Binding-site contacts:
Ligand atom C2 contacts residue ASN210 of chain 1.C at 2.5 Å.
Ligand atom O6 contacts residue ALA234 of chain 1.C at 4.2 Å.
Ligand atom O7 contacts residue ASN210 of chain 1.C at 4.2 Å.
Ligand atom O5 contacts residue ASN210 of chain 1.C at 2.4 Å (h-bond).
Ligand atom C8 contacts residue THR185 of chain 1.C at 4.2 Å.
Ligand atom C7 contacts residue ASN210 of chain 1.C at 3.7 Å.
Ligand atom O7 contacts residue LYS186 of chain 1.C at 4.0 Å.
Ligand atom C7 contacts residue LYS186 of chain 1.C at 4.5 Å.
Ligand atom C1 contacts residue ASN210 of chain 1.C at 1.4 Å.
Ligand atom C3 contacts residue ASN210 of chain 1.C at 3.8 Å.
Ligand atom C4 contacts residue ASN210 of chain 1.C at 4.2 Å.
Ligand atom N2 contacts residue ASN210 of chain 1.C at 2.9 Å (h-bond).
Ligand atom C5 contacts residue ASN210 of chain 1.C at 3.6 Å.

Sequence of chain 1.C:
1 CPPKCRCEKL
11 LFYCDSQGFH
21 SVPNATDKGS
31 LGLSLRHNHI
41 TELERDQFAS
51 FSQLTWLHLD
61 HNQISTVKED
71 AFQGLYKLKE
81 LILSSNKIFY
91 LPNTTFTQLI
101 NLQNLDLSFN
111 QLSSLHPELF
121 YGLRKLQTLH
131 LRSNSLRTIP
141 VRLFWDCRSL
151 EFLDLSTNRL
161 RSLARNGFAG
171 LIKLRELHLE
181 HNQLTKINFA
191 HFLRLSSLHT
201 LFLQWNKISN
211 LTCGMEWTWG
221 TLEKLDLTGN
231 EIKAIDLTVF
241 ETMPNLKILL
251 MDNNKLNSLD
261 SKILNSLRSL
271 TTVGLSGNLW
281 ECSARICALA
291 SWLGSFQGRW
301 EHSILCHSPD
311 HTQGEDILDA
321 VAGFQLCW

The small molecule below binds the protein below.
Small molecule (SMILES): CC(=O)N[C@@H]1[C@@H](O)[C@H](O)[C@@H](CO)O[C@H]1O